Binding-site contacts:
Ligand atom C52 contacts residue THR126 of chain 2.A at 3.6 Å.
Ligand atom O35 contacts residue ALA81 of chain 1.A at 3.6 Å.
Ligand atom O69 contacts residue GLU122 of chain 2.A at 2.8 Å (salt-bridge).
Ligand atom C60 contacts residue THR126 of chain 2.A at 3.8 Å.
Ligand atom O71 contacts residue HIS123 of chain 2.A at 2.9 Å (h-bond).
Ligand atom O35 contacts residue LEU54 of chain 1.A at 3.6 Å.
Ligand atom C27 contacts residue SER77 of chain 1.A at 3.6 Å.
Ligand atom C01 contacts residue HIS123 of chain 2.A at 3.6 Å.
Ligand atom N06 contacts residue SER77 of chain 1.A at 3.7 Å.
Ligand atom O54 contacts residue HIS123 of chain 2.A at 3.5 Å.
Ligand atom C55 contacts residue THR126 of chain 2.A at 3.6 Å.
Ligand atom C36 contacts residue LEU54 of chain 1.A at 3.8 Å (hydrophobic).
Ligand atom C09 contacts residue SO41 of chain 1.D at 3.6 Å.
Ligand atom C64 contacts residue THR126 of chain 2.A at 3.4 Å.
Ligand atom C39 contacts residue TRP84 of chain 1.A at 3.6 Å (hydrophobic).
Ligand atom C68 contacts residue THR126 of chain 2.A at 3.5 Å.
Ligand atom C32 contacts residue ALA81 of chain 1.A at 3.6 Å (hydrophobic).
Ligand atom C23 contacts residue SER77 of chain 1.A at 3.8 Å.
Ligand atom C01 contacts residue GLN47 of chain 1.A at 3.8 Å.
Ligand atom C01 contacts residue GLU122 of chain 2.A at 3.8 Å.
Ligand atom O69 contacts residue ALA121 of chain 2.A at 3.6 Å.
Ligand atom C32 contacts residue SER77 of chain 1.A at 3.7 Å.
Ligand atom C07 contacts residue SER77 of chain 1.A at 3.4 Å.
Ligand atom C25 contacts residue ALA80 of chain 1.A at 3.8 Å (hydrophobic).
Ligand atom C30 contacts residue SER77 of chain 1.A at 3.5 Å.
Ligand atom C25 contacts residue SER77 of chain 1.A at 3.7 Å.
Ligand atom O71 contacts residue THR126 of chain 2.A at 2.7 Å (h-bond).
Ligand atom C32 contacts residue ALA80 of chain 1.A at 3.9 Å (hydrophobic).
Ligand atom C47 contacts residue GLN120 of chain 2.A at 3.5 Å.
Ligand atom N08 contacts residue SER77 of chain 1.A at 3.6 Å (h-bond).
Ligand atom C36 contacts residue TRP84 of chain 1.A at 3.6 Å (hydrophobic).
Ligand atom N06 contacts residue GLN47 of chain 1.A at 3.8 Å.
Ligand atom O71 contacts residue GLU122 of chain 2.A at 3.4 Å (salt-bridge).
Ligand atom C56 contacts residue SER77 of chain 1.A at 3.8 Å.
Ligand atom C60 contacts residue HIS123 of chain 2.A at 3.8 Å.
Ligand atom O71 contacts residue ALA121 of chain 2.A at 3.7 Å.
Ligand atom C56 contacts residue GLN47 of chain 1.A at 3.6 Å.
Ligand atom O54 contacts residue THR126 of chain 2.A at 3.2 Å (h-bond).
Ligand atom C68 contacts residue GLU122 of chain 2.A at 3.5 Å.
Ligand atom O35 contacts residue ALA80 of chain 1.A at 3.8 Å.

The small molecule below binds the protein below.
Small molecule (SMILES): Cc1nc2c(ccn2Cc2ccc(F)c(F)c2)c(-c2ccc3c(c2C)CCCO3)c1[C@H](OC(C)(C)C)C(=O)O

Sequence of chain 2.A:
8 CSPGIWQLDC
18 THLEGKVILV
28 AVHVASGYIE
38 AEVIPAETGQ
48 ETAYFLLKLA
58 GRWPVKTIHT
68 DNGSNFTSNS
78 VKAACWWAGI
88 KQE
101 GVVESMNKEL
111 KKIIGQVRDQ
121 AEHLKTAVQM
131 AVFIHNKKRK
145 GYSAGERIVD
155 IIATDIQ

Sequence of chain 1.A:
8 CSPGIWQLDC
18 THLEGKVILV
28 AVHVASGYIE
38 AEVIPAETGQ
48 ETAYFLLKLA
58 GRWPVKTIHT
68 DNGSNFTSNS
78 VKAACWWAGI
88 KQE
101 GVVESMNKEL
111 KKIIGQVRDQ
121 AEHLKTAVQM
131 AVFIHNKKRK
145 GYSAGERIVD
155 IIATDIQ